A protein and the small-molecule ligand that binds it are described below.
Small molecule (SMILES): CC(=O)N[C@@H]1[C@@H](O)[C@H](O)[C@@H](CO)O[C@H]1O

Sequence of chain 1.B:
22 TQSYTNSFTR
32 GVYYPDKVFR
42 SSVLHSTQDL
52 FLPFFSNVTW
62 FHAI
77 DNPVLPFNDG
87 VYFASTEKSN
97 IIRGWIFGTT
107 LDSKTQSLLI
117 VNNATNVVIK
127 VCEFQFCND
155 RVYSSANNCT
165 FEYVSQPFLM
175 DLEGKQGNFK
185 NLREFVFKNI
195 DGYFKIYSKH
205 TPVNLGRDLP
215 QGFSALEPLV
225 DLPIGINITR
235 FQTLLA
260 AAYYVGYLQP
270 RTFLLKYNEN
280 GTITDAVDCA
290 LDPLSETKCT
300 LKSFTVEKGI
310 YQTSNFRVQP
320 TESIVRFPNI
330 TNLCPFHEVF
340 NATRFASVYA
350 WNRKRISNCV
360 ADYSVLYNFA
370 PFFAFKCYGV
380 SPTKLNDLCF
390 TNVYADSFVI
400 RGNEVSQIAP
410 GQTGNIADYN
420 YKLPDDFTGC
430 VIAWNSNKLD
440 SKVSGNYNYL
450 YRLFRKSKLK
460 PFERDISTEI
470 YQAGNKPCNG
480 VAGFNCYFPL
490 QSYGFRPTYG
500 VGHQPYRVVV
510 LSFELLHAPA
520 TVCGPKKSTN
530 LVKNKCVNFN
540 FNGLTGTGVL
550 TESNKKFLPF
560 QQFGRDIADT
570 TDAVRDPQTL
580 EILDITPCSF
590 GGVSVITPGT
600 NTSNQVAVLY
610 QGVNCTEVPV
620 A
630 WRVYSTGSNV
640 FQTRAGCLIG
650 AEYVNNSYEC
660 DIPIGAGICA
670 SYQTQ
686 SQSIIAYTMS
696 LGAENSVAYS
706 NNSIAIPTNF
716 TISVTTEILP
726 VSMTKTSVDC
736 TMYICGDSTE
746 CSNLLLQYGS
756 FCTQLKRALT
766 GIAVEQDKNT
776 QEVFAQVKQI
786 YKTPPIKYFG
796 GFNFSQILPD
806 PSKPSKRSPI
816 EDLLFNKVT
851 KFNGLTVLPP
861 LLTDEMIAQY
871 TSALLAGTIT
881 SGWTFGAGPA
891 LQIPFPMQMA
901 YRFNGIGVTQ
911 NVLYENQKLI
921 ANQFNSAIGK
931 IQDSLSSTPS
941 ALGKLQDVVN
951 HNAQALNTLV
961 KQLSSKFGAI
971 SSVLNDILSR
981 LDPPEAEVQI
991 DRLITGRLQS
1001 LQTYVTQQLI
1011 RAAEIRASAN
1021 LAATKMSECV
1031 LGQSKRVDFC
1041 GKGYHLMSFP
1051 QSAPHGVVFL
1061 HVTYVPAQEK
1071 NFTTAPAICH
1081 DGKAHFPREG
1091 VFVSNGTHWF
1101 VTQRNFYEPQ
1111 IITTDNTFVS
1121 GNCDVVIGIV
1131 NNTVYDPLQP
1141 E

Binding-site contacts:
Ligand atom O7 contacts residue LYS555 of chain 1.B at 3.5 Å.
Ligand atom C5 contacts residue ASN279 of chain 1.A at 3.7 Å.
Ligand atom C2 contacts residue ASN279 of chain 1.A at 2.4 Å.
Ligand atom C8 contacts residue ASN279 of chain 1.A at 4.4 Å.
Ligand atom C1 contacts residue ASN279 of chain 1.A at 1.4 Å.
Ligand atom N2 contacts residue ASN279 of chain 1.A at 2.9 Å (h-bond).
Ligand atom O7 contacts residue ASN279 of chain 1.A at 3.2 Å (h-bond).
Ligand atom C3 contacts residue ASN279 of chain 1.A at 3.8 Å.
Ligand atom C7 contacts residue ASN279 of chain 1.A at 3.2 Å.
Ligand atom O5 contacts residue ASN279 of chain 1.A at 2.4 Å (h-bond).
Ligand atom C4 contacts residue ASN279 of chain 1.A at 4.2 Å.

Sequence of chain 1.A:
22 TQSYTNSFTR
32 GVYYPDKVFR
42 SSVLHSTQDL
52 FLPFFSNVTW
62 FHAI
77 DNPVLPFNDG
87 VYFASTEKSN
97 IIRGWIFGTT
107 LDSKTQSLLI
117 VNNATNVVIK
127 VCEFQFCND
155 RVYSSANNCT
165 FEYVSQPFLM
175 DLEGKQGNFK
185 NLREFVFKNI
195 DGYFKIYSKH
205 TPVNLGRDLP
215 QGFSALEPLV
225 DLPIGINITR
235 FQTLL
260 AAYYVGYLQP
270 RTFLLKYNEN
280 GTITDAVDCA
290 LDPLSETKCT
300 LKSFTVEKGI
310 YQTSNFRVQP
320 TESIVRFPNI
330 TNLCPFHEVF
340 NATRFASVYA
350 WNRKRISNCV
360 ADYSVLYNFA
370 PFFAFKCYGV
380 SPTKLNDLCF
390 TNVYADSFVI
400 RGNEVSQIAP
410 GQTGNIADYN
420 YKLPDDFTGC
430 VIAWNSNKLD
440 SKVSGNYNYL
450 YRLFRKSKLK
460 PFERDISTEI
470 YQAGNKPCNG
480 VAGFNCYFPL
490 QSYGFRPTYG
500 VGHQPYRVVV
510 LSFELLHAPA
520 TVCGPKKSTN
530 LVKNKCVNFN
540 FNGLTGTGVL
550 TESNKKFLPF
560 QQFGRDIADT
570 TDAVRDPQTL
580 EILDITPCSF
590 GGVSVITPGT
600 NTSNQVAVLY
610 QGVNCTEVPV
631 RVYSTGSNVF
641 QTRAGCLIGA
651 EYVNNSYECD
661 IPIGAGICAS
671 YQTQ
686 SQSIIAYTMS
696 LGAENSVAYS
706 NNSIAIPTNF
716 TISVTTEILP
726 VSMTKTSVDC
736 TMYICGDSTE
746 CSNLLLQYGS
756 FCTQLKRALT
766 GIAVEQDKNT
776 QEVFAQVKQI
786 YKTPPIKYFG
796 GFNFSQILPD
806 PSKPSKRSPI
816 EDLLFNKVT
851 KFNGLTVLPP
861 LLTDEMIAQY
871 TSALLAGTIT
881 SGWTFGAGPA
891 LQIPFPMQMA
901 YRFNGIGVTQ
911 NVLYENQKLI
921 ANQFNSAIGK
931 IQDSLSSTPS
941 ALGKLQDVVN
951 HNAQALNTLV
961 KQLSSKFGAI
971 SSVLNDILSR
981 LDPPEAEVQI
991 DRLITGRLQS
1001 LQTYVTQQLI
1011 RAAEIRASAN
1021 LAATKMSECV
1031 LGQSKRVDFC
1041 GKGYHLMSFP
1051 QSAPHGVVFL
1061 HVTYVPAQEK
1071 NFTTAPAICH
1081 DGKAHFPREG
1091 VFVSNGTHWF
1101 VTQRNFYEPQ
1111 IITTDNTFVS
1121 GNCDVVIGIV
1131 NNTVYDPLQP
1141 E